This small molecule binds to this protein.
Small molecule (SMILES): Cc1cccc2sc3[nH+]ncn3c12

Binding-site contacts:
Ligand atom S contacts residue PHE90 of chain 1.A at 3.6 Å.
Ligand atom C4 contacts residue PRO34 of chain 1.A at 3.7 Å (hydrophobic).
Ligand atom C8 contacts residue PHE90 of chain 1.A at 3.4 Å (hydrophobic).
Ligand atom C9 contacts residue PHE90 of chain 1.A at 4.2 Å (hydrophobic).
Ligand atom C7 contacts residue VAL33 of chain 1.A at 4.2 Å (hydrophobic).
Ligand atom C5 contacts residue VAL38 of chain 1.A at 4.2 Å (hydrophobic).
Ligand atom C6 contacts residue VAL38 of chain 1.A at 4.4 Å (hydrophobic).
Ligand atom N1 contacts residue PHE90 of chain 1.A at 3.6 Å.
Ligand atom C4 contacts residue GLU37 of chain 1.A at 3.6 Å.
Ligand atom C9 contacts residue ILE28 of chain 1.A at 4.3 Å (hydrophobic).
Ligand atom C8 contacts residue VAL33 of chain 1.A at 4.1 Å (hydrophobic).
Ligand atom S contacts residue VAL38 of chain 1.A at 4.2 Å.
Ligand atom N3 contacts residue TYR41 of chain 1.A at 4.4 Å.
Ligand atom N2 contacts residue ASN84 of chain 1.A at 3.6 Å.
Ligand atom C9 contacts residue VAL33 of chain 1.A at 3.7 Å (hydrophobic).
Ligand atom C3 contacts residue PHE90 of chain 1.A at 4.2 Å (hydrophobic).
Ligand atom C2 contacts residue ILE28 of chain 1.A at 3.3 Å (hydrophobic).
Ligand atom C1 contacts residue PHE90 of chain 1.A at 3.8 Å (hydrophobic).
Ligand atom N3 contacts residue PHE90 of chain 1.A at 4.0 Å.
Ligand atom S contacts residue TYR83 of chain 1.A at 4.0 Å.
Ligand atom C7 contacts residue ASN84 of chain 1.A at 3.9 Å.
Ligand atom C3 contacts residue PRO34 of chain 1.A at 3.6 Å (hydrophobic).
Ligand atom N1 contacts residue VAL33 of chain 1.A at 3.9 Å.
Ligand atom N2 contacts residue VAL33 of chain 1.A at 4.0 Å.
Ligand atom C5 contacts residue PHE90 of chain 1.A at 3.9 Å (hydrophobic).
Ligand atom C4 contacts residue PHE90 of chain 1.A at 4.4 Å (hydrophobic).
Ligand atom C7 contacts residue PHE90 of chain 1.A at 3.6 Å (hydrophobic).
Ligand atom N3 contacts residue ASN84 of chain 1.A at 3.0 Å (h-bond).
Ligand atom C6 contacts residue PHE90 of chain 1.A at 3.4 Å (hydrophobic).
Ligand atom S contacts residue ASN84 of chain 1.A at 4.1 Å.
Ligand atom C6 contacts residue VAL33 of chain 1.A at 4.1 Å (hydrophobic).
Ligand atom N2 contacts residue PHE90 of chain 1.A at 4.3 Å.
Ligand atom N2 contacts residue CYS80 of chain 1.A at 3.7 Å.
Ligand atom S contacts residue VAL33 of chain 1.A at 4.2 Å.
Ligand atom C2 contacts residue PRO34 of chain 1.A at 4.4 Å (hydrophobic).
Ligand atom C1 contacts residue PRO34 of chain 1.A at 4.0 Å (hydrophobic).
Ligand atom C2 contacts residue PHE90 of chain 1.A at 4.2 Å (hydrophobic).
Ligand atom N3 contacts residue VAL33 of chain 1.A at 4.2 Å.
Ligand atom N3 contacts residue CYS80 of chain 1.A at 4.2 Å.
Ligand atom N3 contacts residue TYR83 of chain 1.A at 4.4 Å.

Sequence of chain 1.A:
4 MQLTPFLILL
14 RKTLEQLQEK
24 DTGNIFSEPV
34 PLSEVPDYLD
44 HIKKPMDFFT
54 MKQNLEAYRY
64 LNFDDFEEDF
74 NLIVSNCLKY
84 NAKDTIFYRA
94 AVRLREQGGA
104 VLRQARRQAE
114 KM